The protein below binds the small molecule below.
Small molecule (SMILES): C[C@H](C[C@@H](C[C@H](C[C@@H](C[C@@H](CCN1CCCC1=O)N1CCCC1=O)N1CCCC1=O)N1CCCC1=O)N1CCCC1=O)N1CCCC1=O

Sequence of chain 5.A:
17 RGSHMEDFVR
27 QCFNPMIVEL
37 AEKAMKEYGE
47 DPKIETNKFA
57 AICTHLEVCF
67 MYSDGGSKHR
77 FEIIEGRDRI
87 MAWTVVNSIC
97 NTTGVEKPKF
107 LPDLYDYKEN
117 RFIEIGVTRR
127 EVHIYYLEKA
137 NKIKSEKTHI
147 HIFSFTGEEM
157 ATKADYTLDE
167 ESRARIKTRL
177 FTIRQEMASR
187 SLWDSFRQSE

Binding-site contacts:
Ligand atom C36 contacts residue GLU81 of chain 5.A at 4.4 Å.
Ligand atom C04 contacts residue PHE66 of chain 5.A at 4.1 Å (hydrophobic).
Ligand atom C35 contacts residue ARG83 of chain 5.A at 4.3 Å.
Ligand atom C05 contacts residue MET32 of chain 5.A at 4.2 Å (hydrophobic).
Ligand atom C35 contacts residue GLY82 of chain 5.A at 4.0 Å.
Ligand atom O06 contacts residue ILE79 of chain 5.A at 3.9 Å.
Ligand atom C08 contacts residue MET32 of chain 5.A at 3.6 Å (hydrophobic).
Ligand atom N04 contacts residue PHE66 of chain 5.A at 4.1 Å.
Ligand atom C04 contacts residue MET32 of chain 5.A at 3.6 Å (hydrophobic).
Ligand atom C34 contacts residue PHE66 of chain 5.A at 3.9 Å (hydrophobic).
Ligand atom O03 contacts residue MET32 of chain 5.A at 4.4 Å.
Ligand atom C35 contacts residue GLU81 of chain 5.A at 3.7 Å.
Ligand atom C37 contacts residue ILE79 of chain 5.A at 4.2 Å (hydrophobic).
Ligand atom O06 contacts residue ARG83 of chain 5.A at 4.3 Å.
Ligand atom C33 contacts residue ILE79 of chain 5.A at 4.2 Å (hydrophobic).
Ligand atom C34 contacts residue LEU36 of chain 5.A at 4.4 Å (hydrophobic).
Ligand atom C27 contacts residue PHE66 of chain 5.A at 4.0 Å (hydrophobic).
Ligand atom C36 contacts residue ARG83 of chain 5.A at 4.0 Å.
Ligand atom C35 contacts residue ILE79 of chain 5.A at 4.1 Å (hydrophobic).
Ligand atom C27 contacts residue MET67 of chain 5.A at 4.5 Å (hydrophobic).
Ligand atom C26 contacts residue PHE66 of chain 5.A at 3.7 Å (hydrophobic).
Ligand atom C07 contacts residue MET32 of chain 5.A at 4.2 Å (hydrophobic).
Ligand atom C06 contacts residue MET32 of chain 5.A at 3.5 Å (hydrophobic).
Ligand atom C06 contacts residue PHE66 of chain 5.A at 3.9 Å (hydrophobic).
Ligand atom C05 contacts residue PHE66 of chain 5.A at 4.5 Å (hydrophobic).
Ligand atom O03 contacts residue PHE66 of chain 5.A at 4.3 Å.
Ligand atom C34 contacts residue MET32 of chain 5.A at 4.5 Å (hydrophobic).
Ligand atom C29 contacts residue PHE66 of chain 5.A at 4.2 Å (hydrophobic).
Ligand atom C36 contacts residue ILE79 of chain 5.A at 4.0 Å (hydrophobic).
Ligand atom C35 contacts residue PHE66 of chain 5.A at 4.2 Å (hydrophobic).
Ligand atom C28 contacts residue PHE66 of chain 5.A at 3.9 Å (hydrophobic).